Binding-site contacts:
Ligand atom C2 contacts residue TRP371 of chain 1.D at 3.8 Å (hydrophobic).
Ligand atom C3 contacts residue TRP83 of chain 1.D at 3.8 Å (hydrophobic).
Ligand atom C6 contacts residue TYR176 of chain 1.D at 3.7 Å (hydrophobic).
Ligand atom O3 contacts residue ARG87 of chain 1.D at 3.0 Å (salt-bridge).
Ligand atom O2 contacts residue LYS36 of chain 1.D at 2.3 Å (salt-bridge).
Ligand atom O3 contacts residue ASP86 of chain 1.D at 2.5 Å (salt-bridge).
Ligand atom C6 contacts residue TRP371 of chain 1.D at 3.6 Å (hydrophobic).
Ligand atom C1 contacts residue TRP261 of chain 1.D at 3.7 Å (hydrophobic).
Ligand atom C2 contacts residue GLU132 of chain 1.D at 3.5 Å.
Ligand atom C6 contacts residue PHE177 of chain 1.D at 3.9 Å (hydrophobic).
Ligand atom O6 contacts residue PHE177 of chain 1.D at 3.8 Å.
Ligand atom O2 contacts residue TRP261 of chain 1.D at 3.9 Å.
Ligand atom O6 contacts residue PRO175 of chain 1.D at 3.1 Å.
Ligand atom C1 contacts residue LYS36 of chain 1.D at 3.5 Å.
Ligand atom O2 contacts residue ALA84 of chain 1.D at 3.6 Å.
Ligand atom O3 contacts residue TRP83 of chain 1.D at 3.4 Å (h-bond).
Ligand atom O2 contacts residue GLU132 of chain 1.D at 2.6 Å (salt-bridge).
Ligand atom O3 contacts residue GLU132 of chain 1.D at 3.7 Å.
Ligand atom O1 contacts residue ASN33 of chain 1.D at 4.0 Å.
Ligand atom O3 contacts residue ALA84 of chain 1.D at 3.2 Å.
Ligand atom O1 contacts residue ASP35 of chain 1.D at 3.3 Å (salt-bridge).
Ligand atom C6 contacts residue PRO175 of chain 1.D at 3.7 Å (hydrophobic).
Ligand atom C4 contacts residue TRP371 of chain 1.D at 3.5 Å (hydrophobic).
Ligand atom O5 contacts residue TRP371 of chain 1.D at 3.9 Å.
Ligand atom O4 contacts residue ARG87 of chain 1.D at 3.2 Å (salt-bridge).
Ligand atom C3 contacts residue ASP86 of chain 1.D at 3.4 Å.
Ligand atom C2 contacts residue ASP86 of chain 1.D at 3.3 Å.
Ligand atom O6 contacts residue TYR176 of chain 1.D at 3.0 Å (h-bond).
Ligand atom O3 contacts residue TRP371 of chain 1.D at 3.8 Å.
Ligand atom C2 contacts residue LYS36 of chain 1.D at 3.4 Å.
Ligand atom O2 contacts residue TRP83 of chain 1.D at 3.2 Å (h-bond).
Ligand atom C2 contacts residue TRP261 of chain 1.D at 3.9 Å (hydrophobic).
Ligand atom C1 contacts residue ASP35 of chain 1.D at 3.9 Å.
Ligand atom C4 contacts residue TYR176 of chain 1.D at 3.9 Å (hydrophobic).
Ligand atom O2 contacts residue ASP86 of chain 1.D at 2.5 Å (salt-bridge).
Ligand atom O5 contacts residue TYR176 of chain 1.D at 3.2 Å.
Ligand atom O6 contacts residue GLU174 of chain 1.D at 2.6 Å (salt-bridge).
Ligand atom C6 contacts residue GLU174 of chain 1.D at 3.5 Å.
Ligand atom O1 contacts residue LYS36 of chain 1.D at 3.0 Å (salt-bridge).
Ligand atom C1 contacts residue TYR176 of chain 1.D at 3.5 Å (hydrophobic).

Sequence of chain 1.D:
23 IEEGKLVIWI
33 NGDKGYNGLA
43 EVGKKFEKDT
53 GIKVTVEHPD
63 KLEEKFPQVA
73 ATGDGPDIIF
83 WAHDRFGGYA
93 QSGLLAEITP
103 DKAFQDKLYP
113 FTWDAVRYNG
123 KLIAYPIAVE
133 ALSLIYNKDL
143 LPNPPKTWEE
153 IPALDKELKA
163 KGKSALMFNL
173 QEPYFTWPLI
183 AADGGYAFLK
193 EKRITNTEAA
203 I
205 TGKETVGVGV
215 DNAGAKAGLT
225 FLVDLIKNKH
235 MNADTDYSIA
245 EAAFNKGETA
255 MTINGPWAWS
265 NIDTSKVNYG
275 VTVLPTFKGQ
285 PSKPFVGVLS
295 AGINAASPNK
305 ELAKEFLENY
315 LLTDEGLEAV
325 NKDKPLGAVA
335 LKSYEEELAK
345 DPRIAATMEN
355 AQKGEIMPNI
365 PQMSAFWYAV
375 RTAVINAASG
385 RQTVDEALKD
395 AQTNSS

A protein and the small-molecule ligand that binds it are described below.
Small molecule (SMILES): OC[C@H]1O[C@H](O[C@H]2[C@H](O)[C@@H](O)[C@@H](O)O[C@@H]2CO)[C@H](O)[C@@H](O)[C@@H]1O